Sequence of chain 1.B:
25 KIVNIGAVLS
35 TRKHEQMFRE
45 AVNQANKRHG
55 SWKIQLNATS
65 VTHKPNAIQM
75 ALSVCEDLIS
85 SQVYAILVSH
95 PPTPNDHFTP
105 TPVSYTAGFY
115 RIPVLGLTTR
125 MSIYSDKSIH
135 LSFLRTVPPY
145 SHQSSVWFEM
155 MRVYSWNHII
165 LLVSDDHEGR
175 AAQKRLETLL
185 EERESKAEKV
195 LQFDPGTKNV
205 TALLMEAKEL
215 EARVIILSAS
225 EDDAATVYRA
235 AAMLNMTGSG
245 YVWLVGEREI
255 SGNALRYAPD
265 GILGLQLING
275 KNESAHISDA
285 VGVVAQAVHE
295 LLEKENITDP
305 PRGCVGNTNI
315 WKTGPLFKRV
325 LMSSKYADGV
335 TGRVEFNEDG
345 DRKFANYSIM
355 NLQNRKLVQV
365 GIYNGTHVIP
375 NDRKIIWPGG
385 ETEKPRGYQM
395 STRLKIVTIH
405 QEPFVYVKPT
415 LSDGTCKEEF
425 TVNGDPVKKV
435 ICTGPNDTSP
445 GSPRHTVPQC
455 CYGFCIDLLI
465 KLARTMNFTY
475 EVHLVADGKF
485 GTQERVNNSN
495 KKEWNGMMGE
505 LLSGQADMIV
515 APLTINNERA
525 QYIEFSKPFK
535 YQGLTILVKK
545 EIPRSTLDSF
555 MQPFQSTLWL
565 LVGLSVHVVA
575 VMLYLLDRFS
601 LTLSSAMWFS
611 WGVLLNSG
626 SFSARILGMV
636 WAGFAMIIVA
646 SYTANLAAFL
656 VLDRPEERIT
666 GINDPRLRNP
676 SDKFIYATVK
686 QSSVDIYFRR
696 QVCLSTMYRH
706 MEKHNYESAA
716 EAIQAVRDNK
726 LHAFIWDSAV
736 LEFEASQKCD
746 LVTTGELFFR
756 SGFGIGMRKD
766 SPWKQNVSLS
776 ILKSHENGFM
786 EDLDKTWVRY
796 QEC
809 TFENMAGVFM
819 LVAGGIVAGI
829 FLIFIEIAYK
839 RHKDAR

Binding-site contacts:
Ligand atom C1 contacts residue ASN61 of chain 1.B at 1.4 Å.
Ligand atom O5 contacts residue ASN61 of chain 1.B at 2.4 Å (h-bond).
Ligand atom C8 contacts residue ASN61 of chain 1.B at 4.0 Å.
Ligand atom C7 contacts residue ASN61 of chain 1.B at 3.7 Å.
Ligand atom N2 contacts residue ASN61 of chain 1.B at 2.8 Å (h-bond).
Ligand atom C3 contacts residue ASN61 of chain 1.B at 3.8 Å.
Ligand atom C5 contacts residue ASN61 of chain 1.B at 3.7 Å.
Ligand atom C2 contacts residue ASN61 of chain 1.B at 2.5 Å.
Ligand atom C4 contacts residue ASN61 of chain 1.B at 4.2 Å.
Ligand atom O5 contacts residue ASN28 of chain 1.B at 4.5 Å.
Ligand atom O7 contacts residue ASN61 of chain 1.B at 4.5 Å.

The small molecule below binds the protein below.
Small molecule (SMILES): CC(=O)N[C@@H]1[C@@H](O)[C@H](O)[C@@H](CO)O[C@H]1O